The protein below binds the small molecule below.
Small molecule (SMILES): CC(=O)N[C@@H]1[C@@H](O)[C@H](O)[C@@H](CO)O[C@H]1O

Sequence of chain 1.B:
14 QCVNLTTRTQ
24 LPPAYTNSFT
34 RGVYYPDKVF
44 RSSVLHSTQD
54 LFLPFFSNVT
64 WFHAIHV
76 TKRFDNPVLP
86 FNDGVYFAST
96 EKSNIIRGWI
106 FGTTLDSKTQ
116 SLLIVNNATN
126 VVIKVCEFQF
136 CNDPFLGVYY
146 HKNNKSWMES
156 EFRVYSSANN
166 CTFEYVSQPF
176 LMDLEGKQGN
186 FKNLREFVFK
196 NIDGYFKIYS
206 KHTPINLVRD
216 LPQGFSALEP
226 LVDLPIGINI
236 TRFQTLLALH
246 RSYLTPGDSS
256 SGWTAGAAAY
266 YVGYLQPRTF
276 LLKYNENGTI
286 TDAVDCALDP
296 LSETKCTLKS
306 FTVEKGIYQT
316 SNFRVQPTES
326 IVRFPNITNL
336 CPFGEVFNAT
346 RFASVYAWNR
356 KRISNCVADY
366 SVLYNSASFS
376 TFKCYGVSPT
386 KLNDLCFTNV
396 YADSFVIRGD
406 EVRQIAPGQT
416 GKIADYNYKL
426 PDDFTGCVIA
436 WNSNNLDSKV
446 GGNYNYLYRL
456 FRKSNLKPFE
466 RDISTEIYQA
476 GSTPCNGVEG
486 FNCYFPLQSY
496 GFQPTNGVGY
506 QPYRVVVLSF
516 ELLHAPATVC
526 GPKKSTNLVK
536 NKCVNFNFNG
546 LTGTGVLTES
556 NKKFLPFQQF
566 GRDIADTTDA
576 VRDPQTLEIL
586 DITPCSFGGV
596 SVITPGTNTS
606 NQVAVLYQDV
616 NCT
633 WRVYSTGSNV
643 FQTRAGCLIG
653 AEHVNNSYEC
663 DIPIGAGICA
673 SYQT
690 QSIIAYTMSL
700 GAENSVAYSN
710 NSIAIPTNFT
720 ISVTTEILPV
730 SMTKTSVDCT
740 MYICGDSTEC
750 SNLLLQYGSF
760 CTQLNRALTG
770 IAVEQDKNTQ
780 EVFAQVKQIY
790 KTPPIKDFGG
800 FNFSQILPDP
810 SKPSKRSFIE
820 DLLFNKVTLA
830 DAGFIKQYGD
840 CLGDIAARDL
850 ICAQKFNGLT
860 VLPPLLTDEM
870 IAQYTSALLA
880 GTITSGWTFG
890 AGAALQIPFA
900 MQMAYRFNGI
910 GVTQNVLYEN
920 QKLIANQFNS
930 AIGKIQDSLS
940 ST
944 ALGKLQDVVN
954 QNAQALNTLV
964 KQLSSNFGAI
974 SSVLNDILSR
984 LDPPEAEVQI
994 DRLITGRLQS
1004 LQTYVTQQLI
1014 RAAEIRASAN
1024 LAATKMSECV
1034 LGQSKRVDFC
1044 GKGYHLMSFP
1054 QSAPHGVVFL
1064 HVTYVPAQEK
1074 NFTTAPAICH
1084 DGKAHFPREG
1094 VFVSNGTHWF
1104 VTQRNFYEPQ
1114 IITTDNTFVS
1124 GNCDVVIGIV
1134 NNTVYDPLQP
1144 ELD

Binding-site contacts:
Ligand atom N2 contacts residue ASN17 of chain 1.B at 3.4 Å (h-bond).
Ligand atom C3 contacts residue NAG1 of chain 1.JA at 3.6 Å.
Ligand atom O5 contacts residue ASN137 of chain 1.B at 3.9 Å.
Ligand atom O6 contacts residue ASN137 of chain 1.B at 3.4 Å (h-bond).
Ligand atom C7 contacts residue ASN17 of chain 1.B at 3.6 Å.
Ligand atom C1 contacts residue ASN17 of chain 1.B at 1.6 Å.
Ligand atom O6 contacts residue NAG1 of chain 1.JA at 4.0 Å.
Ligand atom C5 contacts residue ASN17 of chain 1.B at 3.6 Å.
Ligand atom O5 contacts residue ASN17 of chain 1.B at 2.3 Å (h-bond).
Ligand atom O3 contacts residue NAG1 of chain 1.JA at 3.0 Å (h-bond).
Ligand atom O4 contacts residue NAG1 of chain 1.JA at 1.7 Å.
Ligand atom C5 contacts residue NAG1 of chain 1.JA at 4.0 Å.
Ligand atom C5 contacts residue ASN137 of chain 1.B at 3.6 Å.
Ligand atom C8 contacts residue CYS15 of chain 1.B at 3.5 Å (hydrophobic).
Ligand atom C6 contacts residue NAG1 of chain 1.JA at 3.5 Å.
Ligand atom C4 contacts residue NAG1 of chain 1.JA at 3.0 Å.
Ligand atom C2 contacts residue ASN17 of chain 1.B at 2.9 Å.
Ligand atom C4 contacts residue ASN17 of chain 1.B at 4.3 Å.
Ligand atom O7 contacts residue ASN17 of chain 1.B at 3.3 Å (h-bond).
Ligand atom C1 contacts residue ASN137 of chain 1.B at 4.2 Å.
Ligand atom C6 contacts residue ASN137 of chain 1.B at 4.1 Å.
Ligand atom C3 contacts residue ASN17 of chain 1.B at 4.0 Å.
Ligand atom C8 contacts residue ASN17 of chain 1.B at 4.2 Å.